Sequence of chain 1.A:
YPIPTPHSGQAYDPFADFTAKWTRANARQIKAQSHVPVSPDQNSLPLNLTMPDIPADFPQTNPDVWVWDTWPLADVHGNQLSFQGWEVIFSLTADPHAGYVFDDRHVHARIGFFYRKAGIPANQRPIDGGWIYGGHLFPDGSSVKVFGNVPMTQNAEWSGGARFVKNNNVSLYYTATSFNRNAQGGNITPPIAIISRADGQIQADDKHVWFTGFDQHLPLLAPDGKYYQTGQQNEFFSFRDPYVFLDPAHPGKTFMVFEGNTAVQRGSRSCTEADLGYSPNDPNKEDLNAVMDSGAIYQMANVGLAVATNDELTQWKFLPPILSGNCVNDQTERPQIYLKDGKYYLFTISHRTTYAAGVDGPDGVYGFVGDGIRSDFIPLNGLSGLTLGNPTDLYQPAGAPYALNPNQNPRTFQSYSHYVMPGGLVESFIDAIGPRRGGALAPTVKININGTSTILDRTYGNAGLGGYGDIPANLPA

A protein and the small-molecule ligand that binds it are described below.
Small molecule (SMILES): OC[C@@]1(O)OC[C@@H](O)[C@@H](O)[C@@H]1O

Binding-site contacts:
Ligand atom C5 contacts residue ALA94 of chain 1.A at 4.4 Å (hydrophobic).
Ligand atom O4 contacts residue ALA94 of chain 1.A at 3.5 Å.
Ligand atom O5 contacts residue ALA94 of chain 1.A at 4.0 Å.
Ligand atom O4 contacts residue ARG457 of chain 1.A at 2.8 Å (salt-bridge).
Ligand atom C4 contacts residue ARG457 of chain 1.A at 4.1 Å.
Ligand atom O3 contacts residue ARG457 of chain 1.A at 3.1 Å (salt-bridge).
Ligand atom C3 contacts residue ARG457 of chain 1.A at 4.1 Å.